A protein and the small-molecule ligand that binds it are described below.
Small molecule (SMILES): O=C(Nc1nc2cccc(-c3ccc(CN4CCS(=O)(=O)CC4)cc3)n2n1)C1CC1

Binding-site contacts:
Ligand atom O29 contacts residue GLY22 of chain 1.B at 3.6 Å (h-bond).
Ligand atom C10 contacts residue GLY154 of chain 1.B at 3.6 Å.
Ligand atom C28 contacts residue TYR92 of chain 1.B at 3.6 Å (hydrophobic).
Ligand atom C26 contacts residue PRO94 of chain 1.B at 3.4 Å (hydrophobic).
Ligand atom C1 contacts residue GLY17 of chain 1.B at 3.5 Å.
Ligand atom C24 contacts residue LEU93 of chain 1.B at 3.3 Å (hydrophobic).
Ligand atom C4 contacts residue ASP155 of chain 1.B at 3.2 Å.
Ligand atom C26 contacts residue GLY96 of chain 1.B at 3.1 Å.
Ligand atom C24 contacts residue GLY96 of chain 1.B at 3.2 Å.
Ligand atom C27 contacts residue GLY96 of chain 1.B at 3.7 Å.
Ligand atom C17 contacts residue GLU91 of chain 1.B at 3.2 Å.
Ligand atom C26 contacts residue LEU93 of chain 1.B at 3.4 Å (hydrophobic).
Ligand atom O29 contacts residue GLY19 of chain 1.B at 3.4 Å.
Ligand atom C16 contacts residue ALA41 of chain 1.B at 3.8 Å (hydrophobic).
Ligand atom N22 contacts residue TYR92 of chain 1.B at 3.7 Å.
Ligand atom C21 contacts residue LEU16 of chain 1.B at 3.6 Å (hydrophobic).
Ligand atom N20 contacts residue LEU144 of chain 1.B at 3.6 Å.
Ligand atom C17 contacts residue ALA41 of chain 1.B at 3.3 Å (hydrophobic).
Ligand atom C2 contacts residue LYS18 of chain 1.B at 3.5 Å.
Ligand atom O25 contacts residue GLY96 of chain 1.B at 3.4 Å.
Ligand atom C2 contacts residue GLY22 of chain 1.B at 3.8 Å.
Ligand atom C18 contacts residue ALA41 of chain 1.B at 3.8 Å (hydrophobic).
Ligand atom C15 contacts residue GLY154 of chain 1.B at 3.6 Å.
Ligand atom O30 contacts residue SER23 of chain 1.B at 3.8 Å.
Ligand atom N22 contacts residue LEU93 of chain 1.B at 3.2 Å (h-bond).
Ligand atom N20 contacts residue LEU16 of chain 1.B at 3.8 Å.
Ligand atom S3 contacts residue GLY22 of chain 1.B at 3.8 Å.
Ligand atom N19 contacts residue LEU144 of chain 1.B at 3.8 Å.
Ligand atom C21 contacts residue LEU93 of chain 1.B at 3.4 Å (hydrophobic).
Ligand atom C2 contacts residue GLY17 of chain 1.B at 3.6 Å.
Ligand atom N23 contacts residue LEU93 of chain 1.B at 2.6 Å (h-bond).
Ligand atom O30 contacts residue VAL24 of chain 1.B at 3.5 Å.
Ligand atom N23 contacts residue TYR92 of chain 1.B at 3.5 Å.
Ligand atom C14 contacts residue LEU144 of chain 1.B at 3.8 Å (hydrophobic).
Ligand atom C15 contacts residue LEU144 of chain 1.B at 3.8 Å (hydrophobic).
Ligand atom O30 contacts residue LYS43 of chain 1.B at 3.3 Å.
Ligand atom C2 contacts residue GLY19 of chain 1.B at 3.4 Å.
Ligand atom O30 contacts residue GLY22 of chain 1.B at 3.6 Å.
Ligand atom C28 contacts residue LEU16 of chain 1.B at 3.7 Å (hydrophobic).
Ligand atom C16 contacts residue MET90 of chain 1.B at 3.7 Å (hydrophobic).

Sequence of chain 1.B:
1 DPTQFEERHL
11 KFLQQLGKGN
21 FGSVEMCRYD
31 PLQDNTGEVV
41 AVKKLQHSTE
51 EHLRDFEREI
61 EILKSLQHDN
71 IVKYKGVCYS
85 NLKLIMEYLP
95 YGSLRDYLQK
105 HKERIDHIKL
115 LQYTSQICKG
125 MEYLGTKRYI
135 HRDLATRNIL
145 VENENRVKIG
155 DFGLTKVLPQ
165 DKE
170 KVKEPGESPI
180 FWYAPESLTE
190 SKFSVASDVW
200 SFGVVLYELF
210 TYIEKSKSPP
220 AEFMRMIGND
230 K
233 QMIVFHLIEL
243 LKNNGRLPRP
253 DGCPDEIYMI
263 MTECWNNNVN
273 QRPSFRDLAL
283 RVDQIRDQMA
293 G